The protein below binds the small molecule below.
Small molecule (SMILES): CC(=O)N[C@H]1[C@H](O[C@H]2[C@H](O)[C@@H](NC(C)=O)CO[C@@H]2CO)O[C@H](CO)[C@@H](O)[C@@H]1O

Sequence of chain 1.C:
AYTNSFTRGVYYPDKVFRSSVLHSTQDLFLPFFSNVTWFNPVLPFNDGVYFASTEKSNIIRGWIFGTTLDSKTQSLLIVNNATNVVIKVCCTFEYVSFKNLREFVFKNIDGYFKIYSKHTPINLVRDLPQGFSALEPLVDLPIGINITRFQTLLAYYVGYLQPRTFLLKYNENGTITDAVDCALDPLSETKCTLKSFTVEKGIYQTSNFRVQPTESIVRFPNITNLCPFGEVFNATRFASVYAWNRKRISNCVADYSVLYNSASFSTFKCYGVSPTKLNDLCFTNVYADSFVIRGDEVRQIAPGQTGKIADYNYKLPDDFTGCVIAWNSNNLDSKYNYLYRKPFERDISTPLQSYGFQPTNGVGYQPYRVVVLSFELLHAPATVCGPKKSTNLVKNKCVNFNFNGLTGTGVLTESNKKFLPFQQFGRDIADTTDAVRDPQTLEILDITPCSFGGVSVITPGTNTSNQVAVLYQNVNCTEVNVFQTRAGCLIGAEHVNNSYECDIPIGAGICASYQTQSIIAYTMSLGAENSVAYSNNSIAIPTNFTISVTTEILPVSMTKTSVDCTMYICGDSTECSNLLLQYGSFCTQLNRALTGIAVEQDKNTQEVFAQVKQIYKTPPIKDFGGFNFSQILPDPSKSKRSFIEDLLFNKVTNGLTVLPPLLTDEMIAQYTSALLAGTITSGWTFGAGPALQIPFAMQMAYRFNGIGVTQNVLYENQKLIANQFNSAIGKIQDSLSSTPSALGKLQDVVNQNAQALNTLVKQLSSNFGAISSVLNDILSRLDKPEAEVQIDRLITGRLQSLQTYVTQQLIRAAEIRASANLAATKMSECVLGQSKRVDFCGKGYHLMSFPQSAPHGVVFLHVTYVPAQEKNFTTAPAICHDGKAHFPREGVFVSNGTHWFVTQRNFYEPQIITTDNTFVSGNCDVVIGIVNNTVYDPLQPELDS

Binding-site contacts:
Ligand atom C1 contacts residue THR1100 of chain 1.C at 3.6 Å.
Ligand atom N2 contacts residue THR1100 of chain 1.C at 4.0 Å.
Ligand atom O5 contacts residue ASN1098 of chain 1.C at 2.5 Å (h-bond).
Ligand atom O7 contacts residue ASN1098 of chain 1.C at 4.0 Å.
Ligand atom C7 contacts residue ASN1098 of chain 1.C at 3.5 Å.
Ligand atom C2 contacts residue THR1100 of chain 1.C at 4.2 Å.
Ligand atom N2 contacts residue ASN1098 of chain 1.C at 2.6 Å (h-bond).
Ligand atom C1 contacts residue PHE1103 of chain 1.C at 4.0 Å (hydrophobic).
Ligand atom C5 contacts residue ASN1098 of chain 1.C at 3.8 Å.
Ligand atom C8 contacts residue ASN1098 of chain 1.C at 4.0 Å.
Ligand atom C5 contacts residue PHE1103 of chain 1.C at 4.1 Å (hydrophobic).
Ligand atom C6 contacts residue PHE1103 of chain 1.C at 3.8 Å (hydrophobic).
Ligand atom O5 contacts residue HIS1101 of chain 1.C at 4.4 Å.
Ligand atom C1 contacts residue ASN1098 of chain 1.C at 1.5 Å.
Ligand atom C4 contacts residue ASN1098 of chain 1.C at 4.3 Å.
Ligand atom O5 contacts residue PHE1103 of chain 1.C at 3.2 Å.
Ligand atom C2 contacts residue ASN1098 of chain 1.C at 2.3 Å.
Ligand atom C3 contacts residue ASN1098 of chain 1.C at 3.7 Å.
Ligand atom C1 contacts residue HIS1101 of chain 1.C at 4.5 Å.